Binding-site contacts:
Ligand atom CMB contacts residue ASN42 of chain 1.D at 3.0 Å.
Ligand atom C2A contacts residue ASN35 of chain 1.D at 3.5 Å.
Ligand atom CMD contacts residue GLY151 of chain 1.D at 3.5 Å.
Ligand atom CMC contacts residue ILE148 of chain 1.D at 3.4 Å (hydrophobic).
Ligand atom CHB contacts residue ASP39 of chain 1.D at 2.7 Å.
Ligand atom OC contacts residue CYS153 of chain 1.D at 3.6 Å.
Ligand atom CAA contacts residue ASN35 of chain 1.D at 2.8 Å.
Ligand atom C1D contacts residue THR149 of chain 1.D at 3.6 Å.
Ligand atom CAC contacts residue CYS153 of chain 1.D at 2.6 Å (hydrophobic).
Ligand atom CHA contacts residue ASN35 of chain 1.D at 3.6 Å.
Ligand atom C4C contacts residue THR149 of chain 1.D at 3.5 Å.
Ligand atom C1C contacts residue GLY151 of chain 1.D at 3.6 Å.
Ligand atom CMD contacts residue THR149 of chain 1.D at 3.3 Å.
Ligand atom NC contacts residue CYS153 of chain 1.D at 3.5 Å (h-bond).
Ligand atom OB contacts residue GLN33 of chain 1.K at 3.0 Å (h-bond).
Ligand atom ND contacts residue ASP39 of chain 1.D at 2.8 Å (salt-bridge).
Ligand atom O2A contacts residue THR149 of chain 1.D at 3.0 Å (h-bond).
Ligand atom CMD contacts residue PRO150 of chain 1.D at 3.6 Å (hydrophobic).
Ligand atom OC contacts residue GLY151 of chain 1.D at 2.5 Å (h-bond).
Ligand atom C4B contacts residue PHE28 of chain 1.C at 3.4 Å (hydrophobic).
Ligand atom C1C contacts residue CYS153 of chain 1.D at 3.2 Å (hydrophobic).
Ligand atom C4C contacts residue CYS153 of chain 1.D at 3.7 Å (hydrophobic).
Ligand atom CMA contacts residue ASP145 of chain 1.K at 3.5 Å.
Ligand atom C2D contacts residue THR149 of chain 1.D at 3.5 Å.
Ligand atom C1D contacts residue ASP39 of chain 1.D at 3.6 Å.
Ligand atom CBB contacts residue ILE24 of chain 1.C at 3.6 Å (hydrophobic).
Ligand atom CHD contacts residue THR149 of chain 1.D at 3.6 Å.
Ligand atom C3C contacts residue ILE148 of chain 1.D at 3.5 Å (hydrophobic).
Ligand atom NC contacts residue THR149 of chain 1.D at 3.2 Å (h-bond).
Ligand atom C1A contacts residue ASP39 of chain 1.D at 3.5 Å.
Ligand atom O2D contacts residue ASN35 of chain 1.D at 2.9 Å.
Ligand atom NB contacts residue PHE28 of chain 1.C at 3.4 Å.
Ligand atom NA contacts residue ASP39 of chain 1.D at 2.5 Å (salt-bridge).
Ligand atom CBC contacts residue CYS153 of chain 1.D at 2.8 Å (hydrophobic).
Ligand atom CHD contacts residue ILE148 of chain 1.D at 3.2 Å (hydrophobic).
Ligand atom C3C contacts residue CYS153 of chain 1.D at 3.5 Å (hydrophobic).
Ligand atom C2C contacts residue CYS153 of chain 1.D at 3.3 Å (hydrophobic).
Ligand atom OB contacts residue PHE28 of chain 1.C at 3.0 Å.
Ligand atom C4A contacts residue ASP39 of chain 1.D at 3.4 Å.
Ligand atom C1A contacts residue ASN35 of chain 1.D at 3.5 Å.

Sequence of chain 1.K:
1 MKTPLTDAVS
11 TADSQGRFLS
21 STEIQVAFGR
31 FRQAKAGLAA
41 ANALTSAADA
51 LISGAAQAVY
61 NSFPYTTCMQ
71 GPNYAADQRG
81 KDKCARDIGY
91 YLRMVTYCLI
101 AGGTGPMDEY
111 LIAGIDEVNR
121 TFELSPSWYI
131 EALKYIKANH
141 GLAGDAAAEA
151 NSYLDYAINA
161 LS

This protein binds this small molecule.
Small molecule (SMILES): C=CC1=C(C)/C(=C/c2[nH]c(/C=C3\N=C(/C=C4\NC(=O)C(C)=C4C=C)C(C)=C3CCC(=O)O)c(CCC(=O)O)c2C)NC1=O

Sequence of chain 1.C:
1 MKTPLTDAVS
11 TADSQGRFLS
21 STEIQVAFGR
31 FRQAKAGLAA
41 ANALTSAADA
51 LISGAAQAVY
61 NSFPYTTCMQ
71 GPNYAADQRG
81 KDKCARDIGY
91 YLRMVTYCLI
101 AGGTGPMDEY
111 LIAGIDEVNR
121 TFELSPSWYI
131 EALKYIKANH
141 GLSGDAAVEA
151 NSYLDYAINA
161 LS

Sequence of chain 1.D:
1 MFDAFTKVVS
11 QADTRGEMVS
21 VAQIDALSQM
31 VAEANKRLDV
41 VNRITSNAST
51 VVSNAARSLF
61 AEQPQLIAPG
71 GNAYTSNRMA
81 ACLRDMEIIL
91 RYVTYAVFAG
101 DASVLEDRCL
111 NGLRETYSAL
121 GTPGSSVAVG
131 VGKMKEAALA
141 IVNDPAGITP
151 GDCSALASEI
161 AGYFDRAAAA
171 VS